This small molecule binds to this protein.
Small molecule (SMILES): CC(=O)N[C@@H]1[C@@H](O)[C@H](O)[C@@H](CO)O[C@H]1O

Binding-site contacts:
Ligand atom O6 contacts residue ASP793 of chain 1.A at 3.8 Å.
Ligand atom C8 contacts residue ASN706 of chain 1.C at 4.3 Å.
Ligand atom C1 contacts residue ASN706 of chain 1.C at 1.4 Å.
Ligand atom O5 contacts residue ASP793 of chain 1.A at 4.1 Å.
Ligand atom C3 contacts residue ASN706 of chain 1.C at 3.8 Å.
Ligand atom O7 contacts residue ASN706 of chain 1.C at 2.8 Å (h-bond).
Ligand atom C7 contacts residue ASN706 of chain 1.C at 3.0 Å.
Ligand atom C2 contacts residue ASN706 of chain 1.C at 2.5 Å.
Ligand atom C8 contacts residue GLY1128 of chain 1.C at 3.5 Å.
Ligand atom O6 contacts residue ILE791 of chain 1.A at 4.3 Å.
Ligand atom C4 contacts residue ASN706 of chain 1.C at 4.2 Å.
Ligand atom O5 contacts residue ASN706 of chain 1.C at 2.4 Å (h-bond).
Ligand atom C5 contacts residue ASN706 of chain 1.C at 3.7 Å.
Ligand atom N2 contacts residue ASN706 of chain 1.C at 2.9 Å (h-bond).

Sequence of chain 1.A:
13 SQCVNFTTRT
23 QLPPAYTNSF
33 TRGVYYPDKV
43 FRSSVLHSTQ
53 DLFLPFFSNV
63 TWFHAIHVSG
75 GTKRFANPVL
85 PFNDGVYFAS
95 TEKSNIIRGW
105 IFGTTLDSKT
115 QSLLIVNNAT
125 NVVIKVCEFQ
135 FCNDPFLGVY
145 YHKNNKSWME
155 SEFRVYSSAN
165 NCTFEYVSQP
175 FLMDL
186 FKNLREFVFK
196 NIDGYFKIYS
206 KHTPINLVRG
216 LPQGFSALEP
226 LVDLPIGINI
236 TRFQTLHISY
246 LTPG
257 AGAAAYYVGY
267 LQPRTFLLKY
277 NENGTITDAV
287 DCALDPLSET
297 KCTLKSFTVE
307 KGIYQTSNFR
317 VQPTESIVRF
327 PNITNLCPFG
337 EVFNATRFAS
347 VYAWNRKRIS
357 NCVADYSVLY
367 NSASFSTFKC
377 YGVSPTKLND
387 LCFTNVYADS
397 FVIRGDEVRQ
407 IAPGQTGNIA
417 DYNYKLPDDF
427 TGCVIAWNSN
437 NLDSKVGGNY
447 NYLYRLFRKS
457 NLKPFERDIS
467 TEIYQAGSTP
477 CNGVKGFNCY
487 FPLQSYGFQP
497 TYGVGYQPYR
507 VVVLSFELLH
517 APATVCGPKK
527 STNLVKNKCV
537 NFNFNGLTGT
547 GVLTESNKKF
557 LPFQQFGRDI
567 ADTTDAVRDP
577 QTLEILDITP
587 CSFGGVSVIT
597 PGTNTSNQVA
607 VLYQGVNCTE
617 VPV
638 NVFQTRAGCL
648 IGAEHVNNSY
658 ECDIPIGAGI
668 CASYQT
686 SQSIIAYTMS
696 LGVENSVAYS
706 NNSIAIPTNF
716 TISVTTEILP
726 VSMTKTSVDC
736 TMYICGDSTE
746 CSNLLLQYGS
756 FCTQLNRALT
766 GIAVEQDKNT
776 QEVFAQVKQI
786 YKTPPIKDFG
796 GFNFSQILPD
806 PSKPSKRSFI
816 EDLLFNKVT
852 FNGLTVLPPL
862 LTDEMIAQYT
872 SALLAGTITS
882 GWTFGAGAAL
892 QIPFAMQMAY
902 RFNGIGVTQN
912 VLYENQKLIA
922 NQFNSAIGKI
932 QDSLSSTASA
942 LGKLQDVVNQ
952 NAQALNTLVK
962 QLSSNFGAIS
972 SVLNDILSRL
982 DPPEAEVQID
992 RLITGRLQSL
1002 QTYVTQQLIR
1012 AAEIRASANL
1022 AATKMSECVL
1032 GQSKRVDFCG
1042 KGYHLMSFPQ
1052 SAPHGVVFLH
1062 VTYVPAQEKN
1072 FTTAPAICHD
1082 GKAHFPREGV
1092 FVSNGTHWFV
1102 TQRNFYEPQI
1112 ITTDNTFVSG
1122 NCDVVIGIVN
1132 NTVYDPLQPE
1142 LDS

Sequence of chain 1.C:
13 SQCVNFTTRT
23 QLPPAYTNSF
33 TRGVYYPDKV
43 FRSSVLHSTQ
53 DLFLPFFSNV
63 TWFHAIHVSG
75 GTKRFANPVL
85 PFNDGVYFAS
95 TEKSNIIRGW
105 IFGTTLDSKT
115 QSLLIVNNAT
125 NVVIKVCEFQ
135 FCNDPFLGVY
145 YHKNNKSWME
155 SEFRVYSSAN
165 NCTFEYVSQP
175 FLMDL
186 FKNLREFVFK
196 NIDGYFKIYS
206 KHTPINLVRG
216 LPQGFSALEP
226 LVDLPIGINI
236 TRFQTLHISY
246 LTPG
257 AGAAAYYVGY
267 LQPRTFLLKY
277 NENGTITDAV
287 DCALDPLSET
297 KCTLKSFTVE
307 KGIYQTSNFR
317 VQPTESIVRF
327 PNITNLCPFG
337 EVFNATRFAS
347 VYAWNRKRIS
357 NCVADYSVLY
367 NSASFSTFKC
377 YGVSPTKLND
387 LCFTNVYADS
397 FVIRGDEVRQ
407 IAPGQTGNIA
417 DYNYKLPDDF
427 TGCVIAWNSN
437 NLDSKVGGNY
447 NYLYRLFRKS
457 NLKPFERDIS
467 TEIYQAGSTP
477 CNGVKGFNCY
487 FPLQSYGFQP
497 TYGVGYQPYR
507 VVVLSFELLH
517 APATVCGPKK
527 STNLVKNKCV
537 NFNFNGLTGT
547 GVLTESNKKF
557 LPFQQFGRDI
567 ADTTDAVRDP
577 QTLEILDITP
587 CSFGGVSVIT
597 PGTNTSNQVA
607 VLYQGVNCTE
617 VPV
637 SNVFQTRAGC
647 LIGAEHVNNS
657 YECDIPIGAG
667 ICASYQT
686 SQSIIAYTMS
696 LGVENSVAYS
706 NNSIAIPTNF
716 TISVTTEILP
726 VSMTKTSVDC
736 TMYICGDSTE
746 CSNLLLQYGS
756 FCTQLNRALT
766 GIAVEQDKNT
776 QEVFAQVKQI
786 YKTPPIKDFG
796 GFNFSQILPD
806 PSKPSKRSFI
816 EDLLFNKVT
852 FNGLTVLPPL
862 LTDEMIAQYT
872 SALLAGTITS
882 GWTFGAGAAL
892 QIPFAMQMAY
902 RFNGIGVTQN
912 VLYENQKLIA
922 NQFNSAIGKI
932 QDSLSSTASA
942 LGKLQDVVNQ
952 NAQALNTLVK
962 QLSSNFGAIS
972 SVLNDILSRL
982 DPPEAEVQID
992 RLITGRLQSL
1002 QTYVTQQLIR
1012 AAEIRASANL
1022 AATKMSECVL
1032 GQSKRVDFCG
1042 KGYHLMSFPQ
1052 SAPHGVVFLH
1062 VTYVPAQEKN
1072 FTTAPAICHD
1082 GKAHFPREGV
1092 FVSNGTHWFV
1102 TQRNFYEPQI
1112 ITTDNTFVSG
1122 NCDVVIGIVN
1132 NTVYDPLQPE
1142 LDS